A small-molecule ligand and the protein it binds are described below.
Small molecule (SMILES): O=C(O)c1ccc(/N=C/c2c(-c3c(Cl)cccc3C(F)(F)F)noc2-c2cc[nH]c2)cc1

Sequence of chain 1.A:
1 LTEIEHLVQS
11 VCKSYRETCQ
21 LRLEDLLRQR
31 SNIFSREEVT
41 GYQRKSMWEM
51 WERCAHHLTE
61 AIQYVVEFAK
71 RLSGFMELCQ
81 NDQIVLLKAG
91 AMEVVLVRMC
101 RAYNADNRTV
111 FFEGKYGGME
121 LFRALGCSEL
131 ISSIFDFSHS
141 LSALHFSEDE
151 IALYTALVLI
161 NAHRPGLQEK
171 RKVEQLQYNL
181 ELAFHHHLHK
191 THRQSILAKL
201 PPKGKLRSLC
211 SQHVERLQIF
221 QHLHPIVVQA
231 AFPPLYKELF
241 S

Binding-site contacts:
Ligand atom O1 contacts residue GLN229 of chain 1.A at 3.7 Å.
Ligand atom O1 contacts residue PHE232 of chain 1.A at 3.6 Å (h-bond).
Ligand atom CL1 contacts residue LEU58 of chain 1.A at 3.5 Å.
Ligand atom C18 contacts residue LEU239 of chain 1.A at 3.8 Å (hydrophobic).
Ligand atom O2 contacts residue TYR236 of chain 1.A at 3.7 Å.
Ligand atom O2 contacts residue PHE232 of chain 1.A at 2.8 Å (h-bond).
Ligand atom C11 contacts residue ALA55 of chain 1.A at 3.8 Å (hydrophobic).
Ligand atom O1 contacts residue ALA231 of chain 1.A at 2.8 Å (h-bond).
Ligand atom F1 contacts residue GLN218 of chain 1.A at 3.4 Å.
Ligand atom C1 contacts residue PHE232 of chain 1.A at 3.5 Å (hydrophobic).
Ligand atom C13 contacts residue PHE240 of chain 1.A at 3.7 Å (hydrophobic).
Ligand atom F2 contacts residue GLN218 of chain 1.A at 3.4 Å.
Ligand atom C3 contacts residue TYR236 of chain 1.A at 3.7 Å (hydrophobic).
Ligand atom C15 contacts residue GLN218 of chain 1.A at 3.7 Å.
Ligand atom C14 contacts residue PHE240 of chain 1.A at 3.7 Å (hydrophobic).
Ligand atom O3 contacts residue MET92 of chain 1.A at 3.5 Å.
Ligand atom CL1 contacts residue THR59 of chain 1.A at 3.5 Å.
Ligand atom CL1 contacts residue MET92 of chain 1.A at 3.6 Å.
Ligand atom C20 contacts residue LYS88 of chain 1.A at 3.7 Å.
Ligand atom N3 contacts residue LEU87 of chain 1.A at 3.2 Å (h-bond).
Ligand atom N2 contacts residue MET92 of chain 1.A at 3.6 Å.
Ligand atom N2 contacts residue LEU217 of chain 1.A at 3.4 Å.
Ligand atom O1 contacts residue ALA230 of chain 1.A at 3.5 Å.
Ligand atom C12 contacts residue TRP51 of chain 1.A at 3.6 Å (hydrophobic).
Ligand atom C11 contacts residue THR59 of chain 1.A at 3.7 Å.
Ligand atom O1 contacts residue GLN63 of chain 1.A at 2.7 Å (h-bond).
Ligand atom O2 contacts residue ALA231 of chain 1.A at 3.3 Å (h-bond).
Ligand atom O3 contacts residue VAL214 of chain 1.A at 3.6 Å.
Ligand atom F1 contacts residue LEU239 of chain 1.A at 3.6 Å.
Ligand atom F2 contacts residue LEU217 of chain 1.A at 3.5 Å.
Ligand atom C1 contacts residue ALA231 of chain 1.A at 3.4 Å (hydrophobic).
Ligand atom F3 contacts residue GLN218 of chain 1.A at 3.3 Å.
Ligand atom N1 contacts residue ILE62 of chain 1.A at 3.8 Å.
Ligand atom C16 contacts residue LEU239 of chain 1.A at 3.7 Å (hydrophobic).
Ligand atom C19 contacts residue ALA91 of chain 1.A at 3.8 Å (hydrophobic).
Ligand atom F3 contacts residue PHE240 of chain 1.A at 3.6 Å.
Ligand atom C17 contacts residue LEU239 of chain 1.A at 3.6 Å (hydrophobic).
Ligand atom C21 contacts residue ILE62 of chain 1.A at 3.7 Å (hydrophobic).
Ligand atom C19 contacts residue LEU87 of chain 1.A at 3.3 Å (hydrophobic).
Ligand atom N3 contacts residue LYS88 of chain 1.A at 3.0 Å (salt-bridge).